A protein and the small-molecule ligand that binds it are described below.
Small molecule (SMILES): CC(=O)N[C@@H]1[C@@H](O)[C@H](O)[C@@H](CO)O[C@H]1O

Sequence of chain 10.C:
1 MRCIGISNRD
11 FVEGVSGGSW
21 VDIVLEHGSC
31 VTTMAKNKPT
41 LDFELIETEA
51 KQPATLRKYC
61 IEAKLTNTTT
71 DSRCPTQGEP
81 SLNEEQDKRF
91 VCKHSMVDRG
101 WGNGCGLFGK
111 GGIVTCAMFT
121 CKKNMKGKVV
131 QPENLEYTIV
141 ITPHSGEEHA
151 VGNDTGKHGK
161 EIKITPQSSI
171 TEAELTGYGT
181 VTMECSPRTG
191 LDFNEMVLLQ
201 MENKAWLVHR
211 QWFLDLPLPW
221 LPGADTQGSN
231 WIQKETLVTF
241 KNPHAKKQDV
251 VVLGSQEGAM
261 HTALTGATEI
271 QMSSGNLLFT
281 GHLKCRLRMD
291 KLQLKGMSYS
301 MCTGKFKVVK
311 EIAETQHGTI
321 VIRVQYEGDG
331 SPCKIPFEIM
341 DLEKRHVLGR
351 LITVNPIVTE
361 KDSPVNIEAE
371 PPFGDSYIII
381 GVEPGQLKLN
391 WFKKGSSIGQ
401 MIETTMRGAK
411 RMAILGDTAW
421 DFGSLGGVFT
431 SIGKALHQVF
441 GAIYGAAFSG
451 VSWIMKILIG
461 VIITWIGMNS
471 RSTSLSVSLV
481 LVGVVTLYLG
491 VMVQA

Binding-site contacts:
Ligand atom C5 contacts residue ASN67 of chain 10.C at 3.8 Å.
Ligand atom N2 contacts residue ASN67 of chain 10.C at 2.8 Å (h-bond).
Ligand atom C7 contacts residue ASN67 of chain 10.C at 3.7 Å.
Ligand atom C4 contacts residue ASN67 of chain 10.C at 4.3 Å.
Ligand atom O5 contacts residue ASN67 of chain 10.C at 2.5 Å (h-bond).
Ligand atom C8 contacts residue ARG89 of chain 10.C at 4.1 Å.
Ligand atom O7 contacts residue ASN67 of chain 10.C at 4.1 Å.
Ligand atom C1 contacts residue ASN67 of chain 10.C at 1.4 Å.
Ligand atom C7 contacts residue PHE90 of chain 10.C at 4.3 Å (hydrophobic).
Ligand atom C8 contacts residue MET118 of chain 10.C at 4.0 Å (hydrophobic).
Ligand atom C8 contacts residue PHE90 of chain 10.C at 3.6 Å (hydrophobic).
Ligand atom C2 contacts residue ASN67 of chain 10.C at 2.4 Å.
Ligand atom O6 contacts residue ASN67 of chain 10.C at 3.7 Å.
Ligand atom C3 contacts residue ASN67 of chain 10.C at 3.8 Å.